Binding-site contacts:
Ligand atom C15 contacts residue GLY199 of chain 1.A at 3.7 Å.
Ligand atom O1 contacts residue SER182 of chain 1.A at 2.5 Å (h-bond).
Ligand atom C5 contacts residue SER197 of chain 1.A at 3.6 Å.
Ligand atom P1 contacts residue LYS28 of chain 1.A at 3.7 Å.
Ligand atom C14 contacts residue GLY199 of chain 1.A at 3.5 Å.
Ligand atom C16 contacts residue TYR198 of chain 1.A at 3.7 Å (hydrophobic).
Ligand atom C15 contacts residue ALA177 of chain 1.A at 3.2 Å (hydrophobic).
Ligand atom O2 contacts residue LYS28 of chain 1.A at 3.4 Å (salt-bridge).
Ligand atom C20 contacts residue SER201 of chain 1.A at 3.6 Å.
Ligand atom P1 contacts residue SER182 of chain 1.A at 3.2 Å.
Ligand atom O1 contacts residue GLY180 of chain 1.A at 2.7 Å (h-bond).
Ligand atom O3 contacts residue SER182 of chain 1.A at 3.3 Å (h-bond).
Ligand atom C14 contacts residue PHE178 of chain 1.A at 3.6 Å (hydrophobic).
Ligand atom O2 contacts residue LYS179 of chain 1.A at 2.8 Å (salt-bridge).
Ligand atom C18 contacts residue SER182 of chain 1.A at 3.6 Å.
Ligand atom O5 contacts residue LYS179 of chain 1.A at 3.7 Å.
Ligand atom C15 contacts residue PHE178 of chain 1.A at 3.7 Å (hydrophobic).
Ligand atom C13 contacts residue PHE178 of chain 1.A at 3.7 Å (hydrophobic).
Ligand atom O4 contacts residue LYS179 of chain 1.A at 3.0 Å (salt-bridge).
Ligand atom C17 contacts residue TYR198 of chain 1.A at 3.6 Å (hydrophobic).
Ligand atom C10 contacts residue LYS179 of chain 1.A at 3.6 Å.
Ligand atom O3 contacts residue HIS45 of chain 1.A at 3.0 Å (h-bond).
Ligand atom C25 contacts residue GLY199 of chain 1.A at 3.4 Å.
Ligand atom C24 contacts residue GLY199 of chain 1.A at 3.5 Å.
Ligand atom C16 contacts residue ALA177 of chain 1.A at 3.7 Å (hydrophobic).
Ligand atom C3 contacts residue LYS179 of chain 1.A at 3.6 Å.
Ligand atom C9 contacts residue SER182 of chain 1.A at 3.7 Å.
Ligand atom C2 contacts residue LYS28 of chain 1.A at 3.6 Å.
Ligand atom C3 contacts residue LYS28 of chain 1.A at 3.2 Å.
Ligand atom C13 contacts residue ARG200 of chain 1.A at 3.4 Å.
Ligand atom C4A contacts residue HIS45 of chain 1.A at 3.5 Å.
Ligand atom O1 contacts residue LYS179 of chain 1.A at 3.4 Å.
Ligand atom C14 contacts residue ARG200 of chain 1.A at 3.6 Å.
Ligand atom C5 contacts residue HIS45 of chain 1.A at 3.2 Å.
Ligand atom C4B contacts residue GLY199 of chain 1.A at 3.6 Å.
Ligand atom C7 contacts residue HIS45 of chain 1.A at 3.6 Å.
Ligand atom C6 contacts residue SER197 of chain 1.A at 3.7 Å.
Ligand atom C15 contacts residue ALA207 of chain 1.A at 3.6 Å (hydrophobic).
Ligand atom C6 contacts residue HIS45 of chain 1.A at 3.2 Å.
Ligand atom O3 contacts residue LYS28 of chain 1.A at 2.6 Å (salt-bridge).

Sequence of chain 1.A:
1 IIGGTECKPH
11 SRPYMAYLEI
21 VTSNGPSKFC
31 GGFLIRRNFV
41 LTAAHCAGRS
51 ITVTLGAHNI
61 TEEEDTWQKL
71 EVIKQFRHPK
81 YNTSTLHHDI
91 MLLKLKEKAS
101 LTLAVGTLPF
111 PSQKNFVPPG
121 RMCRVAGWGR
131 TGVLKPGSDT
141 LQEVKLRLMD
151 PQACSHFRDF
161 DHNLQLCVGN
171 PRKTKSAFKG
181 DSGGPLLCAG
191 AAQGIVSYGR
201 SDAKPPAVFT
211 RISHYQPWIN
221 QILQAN

The protein below binds the small molecule below.
Small molecule (SMILES): CN(C(=O)c1cc2ccccc2cc1C(=O)[C@@H](c1cccc2ccccc12)P(=O)(O)O)C1CCN(C(=O)c2ccc3ccccc3c2)CC1